A protein and the small-molecule ligand that binds it are described below.
Small molecule (SMILES): CC(=O)N[C@H]1[C@H](O[C@H]2[C@H](O)[C@@H](NC(C)=O)CO[C@@H]2CO)O[C@H](CO)[C@@H](O)[C@@H]1O

Binding-site contacts:
Ligand atom O7 contacts residue SER382 of chain 1.D at 3.7 Å.
Ligand atom O7 contacts residue ASN386 of chain 1.D at 3.6 Å.
Ligand atom C2 contacts residue ASN386 of chain 1.D at 2.6 Å.
Ligand atom C5 contacts residue ASN386 of chain 1.D at 3.8 Å.
Ligand atom C7 contacts residue ASN386 of chain 1.D at 3.4 Å.
Ligand atom N2 contacts residue ASN386 of chain 1.D at 2.9 Å (h-bond).
Ligand atom O5 contacts residue ASN386 of chain 1.D at 2.5 Å (h-bond).
Ligand atom C8 contacts residue ASN386 of chain 1.D at 3.8 Å.
Ligand atom C4 contacts residue ASN386 of chain 1.D at 4.4 Å.
Ligand atom C8 contacts residue GLN357 of chain 1.D at 4.2 Å.
Ligand atom C3 contacts residue ASN386 of chain 1.D at 3.9 Å.
Ligand atom C1 contacts residue ASN386 of chain 1.D at 1.5 Å.

Sequence of chain 1.D:
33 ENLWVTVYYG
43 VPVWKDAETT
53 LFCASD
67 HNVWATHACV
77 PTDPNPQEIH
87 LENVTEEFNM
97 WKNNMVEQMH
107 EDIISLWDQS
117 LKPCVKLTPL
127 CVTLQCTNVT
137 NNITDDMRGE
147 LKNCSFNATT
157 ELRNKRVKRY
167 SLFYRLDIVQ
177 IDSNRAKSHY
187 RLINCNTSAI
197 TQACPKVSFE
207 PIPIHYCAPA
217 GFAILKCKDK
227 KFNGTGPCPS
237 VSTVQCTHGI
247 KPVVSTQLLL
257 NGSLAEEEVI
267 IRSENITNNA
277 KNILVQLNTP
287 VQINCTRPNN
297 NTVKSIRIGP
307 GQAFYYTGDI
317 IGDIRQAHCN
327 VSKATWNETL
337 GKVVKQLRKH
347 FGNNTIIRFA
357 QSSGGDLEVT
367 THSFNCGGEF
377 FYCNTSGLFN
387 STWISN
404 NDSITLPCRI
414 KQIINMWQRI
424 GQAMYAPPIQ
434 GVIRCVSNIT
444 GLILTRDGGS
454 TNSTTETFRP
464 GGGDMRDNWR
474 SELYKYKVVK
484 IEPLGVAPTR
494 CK